Sequence of chain 1.B:
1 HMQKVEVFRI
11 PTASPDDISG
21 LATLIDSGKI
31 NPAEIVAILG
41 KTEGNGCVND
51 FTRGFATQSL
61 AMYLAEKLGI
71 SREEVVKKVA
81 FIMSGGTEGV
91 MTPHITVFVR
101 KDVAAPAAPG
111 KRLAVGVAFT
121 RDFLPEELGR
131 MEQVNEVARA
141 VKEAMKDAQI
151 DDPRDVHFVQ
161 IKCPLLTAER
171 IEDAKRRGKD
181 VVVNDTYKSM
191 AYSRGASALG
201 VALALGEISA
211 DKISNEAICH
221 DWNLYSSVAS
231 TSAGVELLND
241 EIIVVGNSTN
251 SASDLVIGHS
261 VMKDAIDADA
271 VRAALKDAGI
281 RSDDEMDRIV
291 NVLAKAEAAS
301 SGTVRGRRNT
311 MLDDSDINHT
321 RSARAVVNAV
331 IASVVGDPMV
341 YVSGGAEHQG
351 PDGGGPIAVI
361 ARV

Binding-site contacts:
Ligand atom C2 contacts residue TRP222 of chain 1.B at 3.5 Å (hydrophobic).
Ligand atom O3 contacts residue GLU347 of chain 1.B at 3.4 Å.
Ligand atom O3 contacts residue ASP352 of chain 1.B at 4.5 Å.
Ligand atom C1 contacts residue ALA298 of chain 1.B at 4.2 Å (hydrophobic).
Ligand atom C2 contacts residue ASP352 of chain 1.B at 4.3 Å.
Ligand atom O3 contacts residue CA1 of chain 1.P at 4.2 Å.
Ligand atom C3 contacts residue GLU297 of chain 1.B at 3.3 Å.
Ligand atom C3 contacts residue ASP352 of chain 1.B at 3.4 Å.
Ligand atom O3 contacts residue HIS348 of chain 1.B at 4.3 Å.
Ligand atom O3 contacts residue ALA346 of chain 1.B at 3.7 Å.
Ligand atom C2 contacts residue ALA298 of chain 1.B at 4.4 Å (hydrophobic).
Ligand atom O3 contacts residue TRP222 of chain 1.B at 3.4 Å.
Ligand atom O3 contacts residue GLU297 of chain 1.B at 2.7 Å (salt-bridge).
Ligand atom C2 contacts residue GLU297 of chain 1.B at 3.6 Å.
Ligand atom C1 contacts residue TRP222 of chain 1.B at 3.8 Å (hydrophobic).
Ligand atom C3 contacts residue TRP222 of chain 1.B at 3.6 Å (hydrophobic).
Ligand atom C1 contacts residue SER300 of chain 1.B at 3.6 Å.
Ligand atom O1 contacts residue SER300 of chain 1.B at 4.2 Å.
Ligand atom C2 contacts residue GLU347 of chain 1.B at 4.2 Å.
Ligand atom O1 contacts residue ALA298 of chain 1.B at 4.3 Å.
Ligand atom C1 contacts residue ASP352 of chain 1.B at 4.1 Å.

A small-molecule ligand and the protein it binds are described below.
Small molecule (SMILES): OCCCO